This small molecule binds to this protein.
Small molecule (SMILES): Nc1ncnc2[nH]cnc12

Binding-site contacts:
Ligand atom C8 contacts residue THR250 of chain 1.A at 3.5 Å.
Ligand atom C4 contacts residue PHE208 of chain 1.A at 3.9 Å (hydrophobic).
Ligand atom C6 contacts residue ASP251 of chain 1.A at 3.9 Å.
Ligand atom N6 contacts residue ASP253 of chain 1.A at 2.9 Å (salt-bridge).
Ligand atom N3 contacts residue MET227 of chain 1.A at 4.0 Å.
Ligand atom N1 contacts residue ASP253 of chain 1.A at 3.9 Å.
Ligand atom N3 contacts residue ASN226 of chain 1.A at 3.7 Å.
Ligand atom C2 contacts residue ASN226 of chain 1.A at 4.0 Å.
Ligand atom N7 contacts residue GLY111 of chain 1.A at 3.4 Å (h-bond).
Ligand atom N6 contacts residue VAL225 of chain 1.A at 3.9 Å.
Ligand atom C8 contacts residue ALA109 of chain 1.A at 3.8 Å (hydrophobic).
Ligand atom N7 contacts residue ASP251 of chain 1.A at 2.8 Å (salt-bridge).
Ligand atom C2 contacts residue VAL225 of chain 1.A at 3.9 Å (hydrophobic).
Ligand atom C8 contacts residue ASP251 of chain 1.A at 3.6 Å.
Ligand atom C5 contacts residue VAL225 of chain 1.A at 4.1 Å (hydrophobic).
Ligand atom N7 contacts residue THR250 of chain 1.A at 3.7 Å.
Ligand atom C5 contacts residue ASP251 of chain 1.A at 3.9 Å.
Ligand atom N9 contacts residue ALA109 of chain 1.A at 3.6 Å (h-bond).
Ligand atom N1 contacts residue PHE208 of chain 1.A at 3.6 Å.
Ligand atom N7 contacts residue CYS110 of chain 1.A at 3.3 Å.
Ligand atom C6 contacts residue GLY111 of chain 1.A at 3.8 Å.
Ligand atom N1 contacts residue VAL225 of chain 1.A at 3.7 Å.
Ligand atom N6 contacts residue ASP251 of chain 1.A at 3.0 Å (salt-bridge).
Ligand atom C4 contacts residue VAL225 of chain 1.A at 4.0 Å (hydrophobic).
Ligand atom C8 contacts residue GLY111 of chain 1.A at 4.0 Å.
Ligand atom N7 contacts residue VAL267 of chain 1.A at 3.8 Å.
Ligand atom C2 contacts residue PHE208 of chain 1.A at 3.9 Å (hydrophobic).
Ligand atom N3 contacts residue VAL225 of chain 1.A at 4.0 Å.
Ligand atom N7 contacts residue VAL262 of chain 1.A at 4.1 Å.
Ligand atom C6 contacts residue PHE208 of chain 1.A at 3.8 Å (hydrophobic).
Ligand atom C6 contacts residue VAL225 of chain 1.A at 4.0 Å (hydrophobic).
Ligand atom C5 contacts residue GLY111 of chain 1.A at 3.5 Å.
Ligand atom C8 contacts residue CYS110 of chain 1.A at 3.5 Å (hydrophobic).
Ligand atom N9 contacts residue CYS110 of chain 1.A at 3.8 Å.
Ligand atom C5 contacts residue PHE208 of chain 1.A at 3.7 Å (hydrophobic).
Ligand atom C5 contacts residue CYS110 of chain 1.A at 3.8 Å (hydrophobic).
Ligand atom C6 contacts residue ASP253 of chain 1.A at 3.9 Å.
Ligand atom N6 contacts residue GLY111 of chain 1.A at 3.6 Å.
Ligand atom N6 contacts residue VAL262 of chain 1.A at 3.7 Å.
Ligand atom C8 contacts residue VAL267 of chain 1.A at 3.8 Å (hydrophobic).

Sequence of chain 1.A:
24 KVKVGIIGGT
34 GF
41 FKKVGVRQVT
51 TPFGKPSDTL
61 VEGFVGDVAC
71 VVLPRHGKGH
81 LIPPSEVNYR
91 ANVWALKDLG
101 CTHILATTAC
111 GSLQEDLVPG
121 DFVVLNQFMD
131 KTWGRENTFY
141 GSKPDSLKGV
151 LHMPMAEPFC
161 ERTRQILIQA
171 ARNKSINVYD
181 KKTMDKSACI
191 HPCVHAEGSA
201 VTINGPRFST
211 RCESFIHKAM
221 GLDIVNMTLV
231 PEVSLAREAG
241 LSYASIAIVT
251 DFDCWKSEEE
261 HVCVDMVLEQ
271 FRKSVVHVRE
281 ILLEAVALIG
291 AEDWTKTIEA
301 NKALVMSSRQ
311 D